Sequence of chain 4.A:
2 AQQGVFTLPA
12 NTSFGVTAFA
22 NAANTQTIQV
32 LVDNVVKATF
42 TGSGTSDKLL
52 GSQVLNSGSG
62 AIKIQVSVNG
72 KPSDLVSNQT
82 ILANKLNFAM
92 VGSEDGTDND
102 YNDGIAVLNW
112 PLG

Sequence of chain 2.A:
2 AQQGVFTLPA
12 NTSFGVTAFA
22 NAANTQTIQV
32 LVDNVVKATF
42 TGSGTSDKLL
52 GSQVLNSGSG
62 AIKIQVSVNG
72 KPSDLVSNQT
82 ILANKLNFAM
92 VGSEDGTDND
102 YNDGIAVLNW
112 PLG

The small molecule below binds the protein below.
Small molecule (SMILES): OC[C@H]1O[C@@H](O)[C@@H](O)[C@@H](O)[C@@H]1O

Binding-site contacts:
Ligand atom O4 contacts residue CA1 of chain 4.C at 2.6 Å.
Ligand atom O3 contacts residue ASP104 of chain 4.A at 3.0 Å (salt-bridge).
Ligand atom C3 contacts residue CA1 of chain 4.C at 3.4 Å.
Ligand atom O4 contacts residue ASP104 of chain 4.A at 3.3 Å (salt-bridge).
Ligand atom O2 contacts residue CA1 of chain 4.B at 2.5 Å.
Ligand atom O6 contacts residue MAN1 of chain 4.E at 0.0 Å (h-bond).
Ligand atom O6 contacts residue ALA24 of chain 4.A at 3.3 Å (h-bond).
Ligand atom O1 contacts residue ALA24 of chain 4.A at 3.2 Å (h-bond).
Ligand atom O3 contacts residue ASP99 of chain 4.A at 2.5 Å (salt-bridge).
Ligand atom O4 contacts residue GLU95 of chain 4.A at 3.4 Å (salt-bridge).
Ligand atom O3 contacts residue CA1 of chain 4.B at 2.5 Å.
Ligand atom C3 contacts residue ASP99 of chain 4.A at 3.2 Å.
Ligand atom O2 contacts residue ALA23 of chain 4.A at 3.4 Å.
Ligand atom O5 contacts residue MAN1 of chain 4.E at 0.0 Å (h-bond).
Ligand atom C6 contacts residue MAN1 of chain 4.E at 0.0 Å.
Ligand atom O6 contacts residue ASN25 of chain 4.A at 3.0 Å (h-bond).
Ligand atom C1 contacts residue MAN1 of chain 4.E at 0.0 Å.
Ligand atom O6 contacts residue ASP96 of chain 4.A at 2.7 Å (salt-bridge).
Ligand atom O2 contacts residue GLY114 of chain 2.A at 2.6 Å (h-bond).
Ligand atom C2 contacts residue MAN1 of chain 4.E at 0.0 Å.
Ligand atom O2 contacts residue MAN1 of chain 4.E at 0.0 Å (h-bond).
Ligand atom O3 contacts residue CA1 of chain 4.C at 2.5 Å.
Ligand atom O5 contacts residue ALA24 of chain 4.A at 3.0 Å (h-bond).
Ligand atom C3 contacts residue CA1 of chain 4.B at 3.4 Å.
Ligand atom C2 contacts residue GLY114 of chain 2.A at 3.3 Å.
Ligand atom C4 contacts residue CA1 of chain 4.C at 3.3 Å.
Ligand atom C6 contacts residue ASP96 of chain 4.A at 3.3 Å.
Ligand atom C4 contacts residue ASP104 of chain 4.A at 3.3 Å.
Ligand atom O4 contacts residue ASP96 of chain 4.A at 2.6 Å (salt-bridge).
Ligand atom O6 contacts residue ALA23 of chain 4.A at 3.4 Å.
Ligand atom C2 contacts residue CA1 of chain 4.B at 3.4 Å.
Ligand atom C5 contacts residue MAN1 of chain 4.E at 0.0 Å.
Ligand atom C3 contacts residue MAN1 of chain 4.E at 0.0 Å.
Ligand atom C4 contacts residue MAN1 of chain 4.E at 0.0 Å.
Ligand atom O2 contacts residue ASN22 of chain 4.A at 3.0 Å (h-bond).
Ligand atom C4 contacts residue ASP96 of chain 4.A at 3.4 Å.
Ligand atom O1 contacts residue MAN1 of chain 4.E at 1.3 Å.
Ligand atom O4 contacts residue MAN1 of chain 4.E at 0.0 Å (h-bond).
Ligand atom O3 contacts residue MAN1 of chain 4.E at 0.0 Å (h-bond).
Ligand atom O3 contacts residue ASP101 of chain 4.A at 2.9 Å (salt-bridge).